Sequence of chain 1.D:
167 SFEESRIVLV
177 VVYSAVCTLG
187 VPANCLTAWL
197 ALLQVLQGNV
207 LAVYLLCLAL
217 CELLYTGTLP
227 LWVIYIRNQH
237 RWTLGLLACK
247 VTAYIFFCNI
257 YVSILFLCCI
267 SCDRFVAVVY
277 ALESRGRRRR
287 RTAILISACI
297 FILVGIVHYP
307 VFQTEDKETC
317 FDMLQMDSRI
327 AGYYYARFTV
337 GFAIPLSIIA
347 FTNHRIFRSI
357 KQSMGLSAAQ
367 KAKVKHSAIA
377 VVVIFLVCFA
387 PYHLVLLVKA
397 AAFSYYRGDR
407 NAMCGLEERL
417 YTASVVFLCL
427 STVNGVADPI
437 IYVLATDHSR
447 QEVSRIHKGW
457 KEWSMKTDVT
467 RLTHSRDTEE

Binding-site contacts:
Ligand atom C4 contacts residue TYR330 of chain 1.D at 3.6 Å (hydrophobic).
Ligand atom C11 contacts residue LYS395 of chain 1.D at 3.3 Å.
Ligand atom C2 contacts residue PHE253 of chain 1.D at 3.7 Å (hydrophobic).
Ligand atom C2 contacts residue VAL307 of chain 1.D at 4.0 Å (hydrophobic).
Ligand atom C1 contacts residue PHE253 of chain 1.D at 3.5 Å (hydrophobic).
Ligand atom O2 contacts residue TYR257 of chain 1.D at 3.4 Å.
Ligand atom C18 contacts residue PHE399 of chain 1.D at 3.6 Å (hydrophobic).
Ligand atom C14 contacts residue MET319 of chain 1.D at 3.7 Å (hydrophobic).
Ligand atom C8 contacts residue TYR330 of chain 1.D at 3.9 Å (hydrophobic).
Ligand atom C13 contacts residue LYS395 of chain 1.D at 3.9 Å.
Ligand atom C10 contacts residue LYS395 of chain 1.D at 3.4 Å.
Ligand atom O2 contacts residue ARG333 of chain 1.D at 3.1 Å.
Ligand atom C16 contacts residue LEU320 of chain 1.D at 3.7 Å (hydrophobic).
Ligand atom O2 contacts residue HIS304 of chain 1.D at 2.8 Å (h-bond).
Ligand atom C2 contacts residue HIS304 of chain 1.D at 3.4 Å.
Ligand atom C16 contacts residue MET319 of chain 1.D at 3.2 Å (hydrophobic).
Ligand atom C12 contacts residue LYS395 of chain 1.D at 3.2 Å.
Ligand atom O3 contacts residue TYR330 of chain 1.D at 2.9 Å (h-bond).
Ligand atom C17 contacts residue LEU416 of chain 1.D at 3.7 Å (hydrophobic).
Ligand atom C5 contacts residue TYR330 of chain 1.D at 3.6 Å (hydrophobic).
Ligand atom C1 contacts residue HIS304 of chain 1.D at 2.5 Å.
Ligand atom C14 contacts residue ASP318 of chain 1.D at 3.8 Å.
Ligand atom C9 contacts residue TYR388 of chain 1.D at 3.9 Å (hydrophobic).
Ligand atom C2 contacts residue ARG333 of chain 1.D at 3.8 Å.
Ligand atom C1 contacts residue ARG333 of chain 1.D at 3.8 Å.
Ligand atom O1 contacts residue PHE253 of chain 1.D at 2.3 Å.
Ligand atom C18 contacts residue LEU416 of chain 1.D at 3.7 Å (hydrophobic).
Ligand atom C5 contacts residue PHE253 of chain 1.D at 3.5 Å (hydrophobic).
Ligand atom C8 contacts residue LYS395 of chain 1.D at 3.8 Å.
Ligand atom O1 contacts residue HIS304 of chain 1.D at 2.4 Å (h-bond).
Ligand atom O3 contacts residue TYR388 of chain 1.D at 2.7 Å (h-bond).
Ligand atom C17 contacts residue LEU320 of chain 1.D at 3.8 Å (hydrophobic).
Ligand atom O3 contacts residue LEU392 of chain 1.D at 4.0 Å.
Ligand atom C3 contacts residue TYR330 of chain 1.D at 3.5 Å (hydrophobic).
Ligand atom C6 contacts residue TYR330 of chain 1.D at 3.6 Å (hydrophobic).
Ligand atom C15 contacts residue MET319 of chain 1.D at 3.9 Å (hydrophobic).
Ligand atom C15 contacts residue ASP318 of chain 1.D at 3.7 Å.
Ligand atom C3 contacts residue PHE253 of chain 1.D at 3.6 Å (hydrophobic).
Ligand atom C18 contacts residue LEU320 of chain 1.D at 4.0 Å (hydrophobic).
Ligand atom C4 contacts residue ARG333 of chain 1.D at 3.7 Å.

A protein and the small-molecule ligand that binds it are described below.
Small molecule (SMILES): CCCCC/C=C\C=C\[C@@H](O)CCCCCCCC(=O)O